Sequence of chain 1.A:
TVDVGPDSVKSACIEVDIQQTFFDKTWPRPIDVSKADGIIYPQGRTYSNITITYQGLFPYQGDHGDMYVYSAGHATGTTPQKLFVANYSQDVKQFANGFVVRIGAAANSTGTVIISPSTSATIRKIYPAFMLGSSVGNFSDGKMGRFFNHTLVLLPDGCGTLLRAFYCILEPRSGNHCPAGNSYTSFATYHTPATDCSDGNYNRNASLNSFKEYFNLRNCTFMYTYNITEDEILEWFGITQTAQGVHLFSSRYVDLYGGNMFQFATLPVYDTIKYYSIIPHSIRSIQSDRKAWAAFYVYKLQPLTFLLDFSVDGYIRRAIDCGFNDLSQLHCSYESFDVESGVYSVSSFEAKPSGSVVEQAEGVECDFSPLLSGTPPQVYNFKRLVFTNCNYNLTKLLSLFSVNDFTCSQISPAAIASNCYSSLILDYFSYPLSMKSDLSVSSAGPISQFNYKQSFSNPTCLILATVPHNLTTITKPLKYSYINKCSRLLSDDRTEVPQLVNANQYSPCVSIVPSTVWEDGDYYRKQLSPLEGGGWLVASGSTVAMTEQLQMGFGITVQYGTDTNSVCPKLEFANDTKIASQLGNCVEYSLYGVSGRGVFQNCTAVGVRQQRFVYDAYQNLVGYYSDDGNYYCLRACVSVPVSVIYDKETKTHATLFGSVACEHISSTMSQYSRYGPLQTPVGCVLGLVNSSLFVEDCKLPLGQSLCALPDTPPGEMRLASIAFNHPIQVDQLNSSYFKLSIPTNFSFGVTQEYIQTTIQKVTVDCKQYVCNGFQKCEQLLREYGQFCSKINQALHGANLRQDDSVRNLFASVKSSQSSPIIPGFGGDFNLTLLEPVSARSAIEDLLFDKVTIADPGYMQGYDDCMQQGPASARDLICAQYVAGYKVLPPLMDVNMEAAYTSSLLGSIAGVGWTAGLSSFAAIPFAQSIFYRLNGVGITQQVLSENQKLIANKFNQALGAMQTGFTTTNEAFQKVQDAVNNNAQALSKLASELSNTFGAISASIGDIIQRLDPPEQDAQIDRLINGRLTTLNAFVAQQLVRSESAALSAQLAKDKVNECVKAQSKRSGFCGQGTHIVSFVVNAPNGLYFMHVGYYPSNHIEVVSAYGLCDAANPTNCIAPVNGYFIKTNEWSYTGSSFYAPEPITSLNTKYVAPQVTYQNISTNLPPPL

This protein binds this small molecule.
Small molecule (SMILES): CC(=O)N[C@H]1[C@H](O[C@H]2[C@H](O)[C@@H](NC(C)=O)CO[C@@H]2CO)O[C@H](CO)[C@@H](O)[C@@H]1O

Binding-site contacts:
Ligand atom O5 contacts residue GLY173 of chain 1.A at 3.6 Å (h-bond).
Ligand atom C2 contacts residue ASN169 of chain 1.A at 2.3 Å.
Ligand atom C1 contacts residue ASN169 of chain 1.A at 1.4 Å.
Ligand atom O7 contacts residue ASN169 of chain 1.A at 3.1 Å (h-bond).
Ligand atom C8 contacts residue ASN169 of chain 1.A at 4.3 Å.
Ligand atom C3 contacts residue ASN169 of chain 1.A at 3.6 Å.
Ligand atom C1 contacts residue GLY173 of chain 1.A at 4.2 Å.
Ligand atom C4 contacts residue ASN169 of chain 1.A at 4.1 Å.
Ligand atom C5 contacts residue ASN169 of chain 1.A at 3.7 Å.
Ligand atom O6 contacts residue MET175 of chain 1.A at 4.0 Å.
Ligand atom N2 contacts residue ASN169 of chain 1.A at 2.8 Å (h-bond).
Ligand atom C7 contacts residue ASN169 of chain 1.A at 3.1 Å.
Ligand atom O5 contacts residue MET175 of chain 1.A at 4.2 Å.
Ligand atom C1 contacts residue MET175 of chain 1.A at 4.2 Å (hydrophobic).
Ligand atom O5 contacts residue ASN169 of chain 1.A at 2.4 Å (h-bond).
Ligand atom C5 contacts residue MET175 of chain 1.A at 4.3 Å (hydrophobic).